Sequence of chain 1.MC:
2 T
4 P

Binding-site contacts:
Ligand atom C28 contacts residue DBB3 of chain 1.MC at 4.1 Å.
Ligand atom C2 contacts residue DBB3 of chain 1.MC at 4.0 Å.
Ligand atom C31 contacts residue DBB3 of chain 1.MC at 3.7 Å.
Ligand atom C3 contacts residue DBB3 of chain 1.MC at 4.3 Å.
Ligand atom C43 contacts residue DBB3 of chain 1.MC at 4.3 Å.

The small molecule below binds the protein below.
Small molecule (SMILES): CCN(CC)CCS(=O)(=O)[C@@H]1CCN2C(=O)c3coc(n3)CC(=O)C[C@H](O)/C=C(C)/C=C/CNC(=O)/C=C/[C@@H](C)[C@@H](C(C)C)OC(=O)[C@@H]12